Binding-site contacts:
Ligand atom C11 contacts residue GLN166 of chain 1.A at 3.7 Å.
Ligand atom C10 contacts residue GLN166 of chain 1.A at 3.8 Å.
Ligand atom F2 contacts residue PRO50 of chain 1.A at 3.7 Å.
Ligand atom O1 contacts residue MET121 of chain 1.A at 3.5 Å (h-bond).
Ligand atom C5 contacts residue MET121 of chain 1.A at 3.6 Å (hydrophobic).
Ligand atom C12 contacts residue ASP117 of chain 1.A at 3.4 Å.
Ligand atom C2 contacts residue ASP117 of chain 1.A at 3.2 Å.
Ligand atom C19 contacts residue VAL280 of chain 1.A at 3.6 Å (hydrophobic).
Ligand atom F contacts residue MET201 of chain 1.A at 3.8 Å.
Ligand atom C16 contacts residue MET201 of chain 1.A at 3.6 Å (hydrophobic).
Ligand atom C12 contacts residue TYR248 of chain 1.A at 3.4 Å (hydrophobic).
Ligand atom C15 contacts residue MET201 of chain 1.A at 3.8 Å (hydrophobic).
Ligand atom C contacts residue ASP117 of chain 1.A at 3.7 Å.
Ligand atom C11 contacts residue TYR165 of chain 1.A at 3.4 Å (hydrophobic).
Ligand atom C6 contacts residue MET121 of chain 1.A at 3.4 Å (hydrophobic).
Ligand atom C contacts residue TYR248 of chain 1.A at 3.2 Å (hydrophobic).
Ligand atom O contacts residue TYR165 of chain 1.A at 2.4 Å (h-bond).
Ligand atom C1 contacts residue TRP118 of chain 1.A at 3.8 Å (hydrophobic).
Ligand atom N contacts residue TYR248 of chain 1.A at 3.5 Å (h-bond).
Ligand atom F2 contacts residue PHE49 of chain 1.A at 3.2 Å.
Ligand atom F1 contacts residue MET201 of chain 1.A at 3.4 Å.
Ligand atom C1 contacts residue TYR165 of chain 1.A at 3.7 Å (hydrophobic).
Ligand atom F contacts residue LEU190 of chain 1.A at 3.2 Å.
Ligand atom C20 contacts residue HIS306 of chain 1.A at 3.2 Å.
Ligand atom C7 contacts residue MET121 of chain 1.A at 3.8 Å (hydrophobic).
Ligand atom O3 contacts residue HIS306 of chain 1.A at 3.7 Å.
Ligand atom C contacts residue TYR165 of chain 1.A at 3.2 Å (hydrophobic).
Ligand atom O contacts residue TYR248 of chain 1.A at 2.9 Å (h-bond).
Ligand atom C17 contacts residue VAL280 of chain 1.A at 3.7 Å (hydrophobic).
Ligand atom C14 contacts residue MET201 of chain 1.A at 3.8 Å (hydrophobic).
Ligand atom C19 contacts residue HIS306 of chain 1.A at 3.2 Å.
Ligand atom O3 contacts residue VAL280 of chain 1.A at 3.6 Å.
Ligand atom C9 contacts residue MET285 of chain 1.A at 3.4 Å (hydrophobic).
Ligand atom N contacts residue ASP117 of chain 1.A at 2.7 Å (salt-bridge).
Ligand atom F2 contacts residue TRP307 of chain 1.A at 3.8 Å.
Ligand atom C17 contacts residue HIS306 of chain 1.A at 3.8 Å.
Ligand atom C20 contacts residue ASP117 of chain 1.A at 3.7 Å.
Ligand atom C2 contacts residue TRP118 of chain 1.A at 3.7 Å (hydrophobic).
Ligand atom C13 contacts residue HIS306 of chain 1.A at 3.6 Å.
Ligand atom C1 contacts residue ASP117 of chain 1.A at 3.9 Å.

The protein below binds the small molecule below.
Small molecule (SMILES): CC[C@H](Cc1ccc(C(=O)NCc2ccc(OC)cc2C(F)(F)F)cc1)C(=O)O

Sequence of chain 1.A:
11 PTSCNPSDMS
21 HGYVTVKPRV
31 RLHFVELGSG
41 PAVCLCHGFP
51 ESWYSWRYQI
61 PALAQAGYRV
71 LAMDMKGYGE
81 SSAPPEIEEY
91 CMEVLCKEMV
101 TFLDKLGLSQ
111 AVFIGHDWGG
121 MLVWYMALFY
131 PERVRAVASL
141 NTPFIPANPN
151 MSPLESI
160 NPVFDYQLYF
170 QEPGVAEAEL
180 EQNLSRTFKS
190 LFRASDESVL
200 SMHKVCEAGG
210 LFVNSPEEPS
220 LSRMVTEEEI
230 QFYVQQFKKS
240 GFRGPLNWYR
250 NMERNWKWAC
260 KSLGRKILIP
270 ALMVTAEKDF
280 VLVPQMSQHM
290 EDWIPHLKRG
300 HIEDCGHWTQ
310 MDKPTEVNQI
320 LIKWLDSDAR